Sequence of chain 1.B:
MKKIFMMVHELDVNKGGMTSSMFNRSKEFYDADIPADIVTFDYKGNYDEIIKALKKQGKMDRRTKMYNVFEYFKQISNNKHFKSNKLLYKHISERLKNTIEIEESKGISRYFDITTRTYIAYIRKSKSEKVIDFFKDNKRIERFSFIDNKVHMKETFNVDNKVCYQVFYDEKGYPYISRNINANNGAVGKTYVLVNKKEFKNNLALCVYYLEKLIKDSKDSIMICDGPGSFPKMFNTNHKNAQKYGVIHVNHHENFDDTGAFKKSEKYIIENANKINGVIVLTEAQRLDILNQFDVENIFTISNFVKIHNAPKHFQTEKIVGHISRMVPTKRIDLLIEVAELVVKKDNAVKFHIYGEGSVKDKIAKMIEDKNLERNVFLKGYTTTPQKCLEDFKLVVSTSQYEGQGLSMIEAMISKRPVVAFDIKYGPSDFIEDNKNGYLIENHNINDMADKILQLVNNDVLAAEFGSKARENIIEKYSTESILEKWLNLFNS

Binding-site contacts:
Ligand atom O6' contacts residue ASN304 of chain 1.B at 2.6 Å (h-bond).
Ligand atom C6' contacts residue HIS249 of chain 1.B at 3.5 Å.
Ligand atom O1B contacts residue ARG326 of chain 1.B at 2.7 Å (salt-bridge).
Ligand atom C5 contacts residue SER325 of chain 1.B at 3.4 Å.
Ligand atom N2' contacts residue GLU403 of chain 1.B at 2.8 Å (salt-bridge).
Ligand atom C2 contacts residue TYR382 of chain 1.B at 3.4 Å (hydrophobic).
Ligand atom O2B contacts residue GLY17 of chain 1.B at 3.0 Å (h-bond).
Ligand atom PB contacts residue ARG326 of chain 1.B at 3.5 Å.
Ligand atom O1B contacts residue LYS331 of chain 1.B at 3.2 Å (salt-bridge).
Ligand atom C2 contacts residue THR383 of chain 1.B at 3.2 Å.
Ligand atom O2 contacts residue TYR382 of chain 1.B at 3.3 Å (h-bond).
Ligand atom O4 contacts residue TYR382 of chain 1.B at 3.2 Å.
Ligand atom C3' contacts residue GLU403 of chain 1.B at 3.4 Å.
Ligand atom O3' contacts residue GLY404 of chain 1.B at 2.8 Å (h-bond).
Ligand atom O7' contacts residue GLU403 of chain 1.B at 3.2 Å (salt-bridge).
Ligand atom C4 contacts residue TYR382 of chain 1.B at 3.4 Å (hydrophobic).
Ligand atom O2A contacts residue SER408 of chain 1.B at 3.2 Å (h-bond).
Ligand atom O2B contacts residue ARG326 of chain 1.B at 2.6 Å (salt-bridge).
Ligand atom C3B contacts residue SER408 of chain 1.B at 3.4 Å.
Ligand atom C8' contacts residue GLU403 of chain 1.B at 3.4 Å.
Ligand atom O3' contacts residue GLN405 of chain 1.B at 3.1 Å (h-bond).
Ligand atom O2 contacts residue LYS59 of chain 1.B at 3.0 Å (salt-bridge).
Ligand atom O3' contacts residue GLY406 of chain 1.B at 3.2 Å (h-bond).
Ligand atom O3A contacts residue LYS331 of chain 1.B at 3.0 Å (salt-bridge).
Ligand atom O2A contacts residue LYS331 of chain 1.B at 3.4 Å (salt-bridge).
Ligand atom O7' contacts residue TYR402 of chain 1.B at 2.9 Å (h-bond).
Ligand atom C5B contacts residue GLY17 of chain 1.B at 3.5 Å.
Ligand atom O3' contacts residue GLU403 of chain 1.B at 2.9 Å.
Ligand atom N3 contacts residue TYR382 of chain 1.B at 3.3 Å.
Ligand atom O3B contacts residue GLU411 of chain 1.B at 2.7 Å (salt-bridge).
Ligand atom O2 contacts residue THR383 of chain 1.B at 3.0 Å (h-bond).
Ligand atom O2B contacts residue GLY16 of chain 1.B at 3.3 Å.
Ligand atom C4' contacts residue HIS249 of chain 1.B at 3.4 Å.
Ligand atom N3 contacts residue THR383 of chain 1.B at 2.6 Å (h-bond).
Ligand atom O4' contacts residue GLY406 of chain 1.B at 3.2 Å (h-bond).
Ligand atom C7' contacts residue GLU403 of chain 1.B at 3.1 Å.
Ligand atom O6' contacts residue LEU282 of chain 1.B at 3.3 Å.
Ligand atom O4 contacts residue GLY356 of chain 1.B at 3.3 Å (h-bond).
Ligand atom O2' contacts residue PRO386 of chain 1.B at 3.3 Å.
Ligand atom O4 contacts residue THR383 of chain 1.B at 2.8 Å (h-bond).

The protein below binds the small molecule below.
Small molecule (SMILES): CC(=O)N[C@H]1[C@@H](O[P](=O)(O)O[P](=O)(O)OC[C@H]2O[C@@H](n3ccc(=O)[nH]c3=O)[C@H](O)[C@@H]2O)O[C@H](CO)[C@@H](O)[C@@H]1O